Sequence of chain 1.B:
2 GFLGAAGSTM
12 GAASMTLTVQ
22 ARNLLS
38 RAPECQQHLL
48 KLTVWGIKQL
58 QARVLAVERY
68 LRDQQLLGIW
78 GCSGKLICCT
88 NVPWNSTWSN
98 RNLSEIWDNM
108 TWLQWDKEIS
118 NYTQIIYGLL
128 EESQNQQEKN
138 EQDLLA

Binding-site contacts:
Ligand atom C7 contacts residue ASN90 of chain 1.A at 3.9 Å.
Ligand atom C2 contacts residue ASN90 of chain 1.A at 2.5 Å.
Ligand atom C5 contacts residue GLU89 of chain 1.A at 4.5 Å.
Ligand atom O7 contacts residue SER9 of chain 1.B at 3.8 Å.
Ligand atom C4 contacts residue ASN90 of chain 1.A at 4.4 Å.
Ligand atom N2 contacts residue ASN90 of chain 1.A at 2.8 Å (h-bond).
Ligand atom O7 contacts residue GLY8 of chain 1.B at 3.4 Å (h-bond).
Ligand atom C2 contacts residue GLU89 of chain 1.A at 4.0 Å.
Ligand atom C8 contacts residue GLU89 of chain 1.A at 4.1 Å.
Ligand atom O5 contacts residue ASN90 of chain 1.A at 2.5 Å (h-bond).
Ligand atom N2 contacts residue GLY8 of chain 1.B at 4.2 Å.
Ligand atom C7 contacts residue GLY8 of chain 1.B at 3.5 Å.
Ligand atom C1 contacts residue ASN90 of chain 1.A at 1.5 Å.
Ligand atom C8 contacts residue ALA6 of chain 1.B at 4.1 Å (hydrophobic).
Ligand atom C7 contacts residue GLU89 of chain 1.A at 4.3 Å.
Ligand atom C8 contacts residue SER9 of chain 1.B at 3.7 Å.
Ligand atom C3 contacts residue ASN90 of chain 1.A at 3.9 Å.
Ligand atom C7 contacts residue SER9 of chain 1.B at 4.2 Å.
Ligand atom C8 contacts residue GLY8 of chain 1.B at 3.6 Å.
Ligand atom C1 contacts residue GLU89 of chain 1.A at 3.7 Å.
Ligand atom C5 contacts residue ASN90 of chain 1.A at 3.8 Å.
Ligand atom N2 contacts residue GLU89 of chain 1.A at 3.5 Å.
Ligand atom C3 contacts residue GLU89 of chain 1.A at 3.8 Å.

Sequence of chain 1.A:
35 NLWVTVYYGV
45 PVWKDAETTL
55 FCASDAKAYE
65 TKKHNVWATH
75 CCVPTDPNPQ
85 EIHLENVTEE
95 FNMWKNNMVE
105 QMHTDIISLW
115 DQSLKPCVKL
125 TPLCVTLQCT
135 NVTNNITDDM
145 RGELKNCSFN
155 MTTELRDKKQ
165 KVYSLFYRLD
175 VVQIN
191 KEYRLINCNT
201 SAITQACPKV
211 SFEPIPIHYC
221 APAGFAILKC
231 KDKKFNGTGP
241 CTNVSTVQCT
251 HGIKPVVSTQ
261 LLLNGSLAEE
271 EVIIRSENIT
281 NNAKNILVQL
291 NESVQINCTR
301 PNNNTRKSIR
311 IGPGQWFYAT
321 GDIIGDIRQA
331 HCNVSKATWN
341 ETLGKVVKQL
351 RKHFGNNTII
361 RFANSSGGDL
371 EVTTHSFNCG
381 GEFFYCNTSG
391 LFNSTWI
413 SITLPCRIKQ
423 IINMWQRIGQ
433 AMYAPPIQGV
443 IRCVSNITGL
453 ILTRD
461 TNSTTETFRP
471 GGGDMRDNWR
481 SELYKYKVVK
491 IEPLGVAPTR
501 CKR

This protein binds this small molecule.
Small molecule (SMILES): CC(=O)N[C@@H]1[C@@H](O)[C@H](O)[C@@H](CO)O[C@H]1O